Sequence of chain 2.C:
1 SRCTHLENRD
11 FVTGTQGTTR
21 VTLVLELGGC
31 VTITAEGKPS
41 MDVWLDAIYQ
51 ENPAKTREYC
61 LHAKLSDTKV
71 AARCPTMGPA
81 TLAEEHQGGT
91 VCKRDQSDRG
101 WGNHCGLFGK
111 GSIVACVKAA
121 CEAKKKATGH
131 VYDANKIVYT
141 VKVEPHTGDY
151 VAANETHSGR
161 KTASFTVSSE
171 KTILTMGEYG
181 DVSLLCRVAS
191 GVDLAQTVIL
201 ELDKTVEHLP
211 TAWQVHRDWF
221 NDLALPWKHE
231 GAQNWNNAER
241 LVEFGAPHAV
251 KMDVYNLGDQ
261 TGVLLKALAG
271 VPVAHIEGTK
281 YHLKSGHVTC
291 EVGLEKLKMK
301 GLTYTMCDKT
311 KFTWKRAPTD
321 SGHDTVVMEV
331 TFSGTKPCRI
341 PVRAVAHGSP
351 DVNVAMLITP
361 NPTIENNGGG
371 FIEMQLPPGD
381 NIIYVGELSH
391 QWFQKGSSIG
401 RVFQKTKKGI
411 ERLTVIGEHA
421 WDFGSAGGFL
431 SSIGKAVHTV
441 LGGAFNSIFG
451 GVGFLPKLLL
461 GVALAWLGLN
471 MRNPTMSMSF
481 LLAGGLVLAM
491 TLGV

A protein and the small-molecule ligand that binds it are described below.
Small molecule (SMILES): CC(=O)N[C@H]1[C@H](O[C@H]2[C@H](O)[C@@H](NC(C)=O)CO[C@@H]2CO[C@@H]2O[C@@H](C)[C@@H](O)[C@@H](O)[C@@H]2O)O[C@H](CO)[C@@H](O)[C@@H]1O

Binding-site contacts:
Ligand atom O7 contacts residue ASN154 of chain 2.C at 3.2 Å (h-bond).
Ligand atom C8 contacts residue HIS104 of chain 5.C at 3.9 Å.
Ligand atom C5 contacts residue ASN154 of chain 2.C at 4.3 Å.
Ligand atom O5 contacts residue HIS104 of chain 5.C at 2.9 Å.
Ligand atom O5 contacts residue HIS104 of chain 5.C at 4.0 Å.
Ligand atom C8 contacts residue GLU155 of chain 2.C at 3.6 Å.
Ligand atom C4 contacts residue ASN154 of chain 2.C at 4.3 Å.
Ligand atom C7 contacts residue GLU155 of chain 2.C at 4.2 Å.
Ligand atom C8 contacts residue ASN154 of chain 2.C at 3.6 Å.
Ligand atom C5 contacts residue ASN154 of chain 2.C at 3.7 Å.
Ligand atom C6 contacts residue HIS104 of chain 5.C at 3.3 Å.
Ligand atom O7 contacts residue GLU155 of chain 2.C at 3.8 Å.
Ligand atom C3 contacts residue ASN154 of chain 2.C at 3.8 Å.
Ligand atom O6 contacts residue HIS104 of chain 5.C at 4.4 Å.
Ligand atom C5 contacts residue HIS104 of chain 5.C at 3.1 Å.
Ligand atom C1 contacts residue ASN154 of chain 2.C at 1.4 Å.
Ligand atom C1 contacts residue HIS104 of chain 5.C at 4.3 Å.
Ligand atom C6 contacts residue ASN154 of chain 2.C at 3.8 Å.
Ligand atom C2 contacts residue ASN154 of chain 2.C at 2.4 Å.
Ligand atom C7 contacts residue ASN154 of chain 2.C at 3.4 Å.
Ligand atom C1 contacts residue HIS104 of chain 5.C at 3.6 Å.
Ligand atom N2 contacts residue ASN154 of chain 2.C at 2.8 Å (h-bond).
Ligand atom O5 contacts residue ASN154 of chain 2.C at 2.4 Å (h-bond).

Sequence of chain 5.C:
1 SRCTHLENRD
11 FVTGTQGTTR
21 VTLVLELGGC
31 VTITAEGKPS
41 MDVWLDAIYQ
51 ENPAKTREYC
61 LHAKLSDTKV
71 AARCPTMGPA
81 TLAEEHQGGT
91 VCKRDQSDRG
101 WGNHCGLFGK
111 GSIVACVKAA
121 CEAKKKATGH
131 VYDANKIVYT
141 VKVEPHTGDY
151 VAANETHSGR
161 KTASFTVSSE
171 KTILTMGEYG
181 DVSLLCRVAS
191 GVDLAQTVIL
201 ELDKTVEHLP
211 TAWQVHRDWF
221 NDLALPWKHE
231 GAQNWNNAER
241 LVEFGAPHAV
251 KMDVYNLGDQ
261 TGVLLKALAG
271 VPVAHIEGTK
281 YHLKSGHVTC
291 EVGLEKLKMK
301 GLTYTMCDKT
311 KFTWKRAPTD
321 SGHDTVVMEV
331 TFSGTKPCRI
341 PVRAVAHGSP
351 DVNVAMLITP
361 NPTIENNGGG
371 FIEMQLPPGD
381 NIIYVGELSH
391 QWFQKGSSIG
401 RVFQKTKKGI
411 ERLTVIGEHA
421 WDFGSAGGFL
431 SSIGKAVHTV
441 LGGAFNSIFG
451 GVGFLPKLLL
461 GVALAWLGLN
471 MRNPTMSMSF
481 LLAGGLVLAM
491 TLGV